Binding-site contacts:
Ligand atom C8 contacts residue ASN253 of chain 1.I at 3.7 Å.
Ligand atom C8 contacts residue PHE38 of chain 1.I at 3.6 Å (hydrophobic).
Ligand atom O4 contacts residue ASP50 of chain 1.J at 2.8 Å (salt-bridge).
Ligand atom O6 contacts residue ASP43 of chain 1.I at 2.5 Å (salt-bridge).
Ligand atom C7 contacts residue GLN251 of chain 1.I at 3.7 Å.
Ligand atom C8 contacts residue GLN251 of chain 1.I at 3.6 Å.
Ligand atom O5 contacts residue ASP50 of chain 1.J at 3.5 Å (salt-bridge).
Ligand atom N2 contacts residue GLN251 of chain 1.I at 2.9 Å (h-bond).
Ligand atom O6 contacts residue GLN32 of chain 1.I at 3.0 Å (h-bond).
Ligand atom O6 contacts residue ASP43 of chain 1.I at 2.9 Å (salt-bridge).
Ligand atom C1 contacts residue ASN44 of chain 1.I at 3.5 Å.
Ligand atom C5 contacts residue ASN44 of chain 1.I at 3.7 Å.
Ligand atom C8 contacts residue PHE51 of chain 1.J at 3.6 Å (hydrophobic).
Ligand atom O4 contacts residue ASN44 of chain 1.I at 3.5 Å (h-bond).
Ligand atom O5 contacts residue ASN44 of chain 1.I at 2.9 Å (h-bond).
Ligand atom O3 contacts residue GLN251 of chain 1.I at 3.2 Å (h-bond).
Ligand atom O7 contacts residue GLN251 of chain 1.I at 3.1 Å (h-bond).
Ligand atom C6 contacts residue ASP43 of chain 1.I at 3.5 Å.
Ligand atom C4 contacts residue GLN251 of chain 1.I at 3.6 Å.
Ligand atom O7 contacts residue LYS255 of chain 1.I at 3.5 Å.
Ligand atom C2 contacts residue ASN44 of chain 1.I at 3.7 Å.
Ligand atom C8 contacts residue PHE249 of chain 1.I at 3.6 Å (hydrophobic).
Ligand atom C4 contacts residue ASP43 of chain 1.I at 3.6 Å.
Ligand atom C7 contacts residue ASN253 of chain 1.I at 3.7 Å.
Ligand atom C6 contacts residue GLN32 of chain 1.I at 3.4 Å.
Ligand atom O3 contacts residue ASN44 of chain 1.I at 3.2 Å (h-bond).
Ligand atom O2 contacts residue LYS255 of chain 1.I at 3.3 Å.
Ligand atom C2 contacts residue GLN251 of chain 1.I at 3.8 Å.
Ligand atom O7 contacts residue ASP50 of chain 1.J at 3.5 Å.
Ligand atom O5 contacts residue ASP43 of chain 1.I at 3.7 Å.
Ligand atom O7 contacts residue ASN253 of chain 1.I at 2.8 Å (h-bond).
Ligand atom O4 contacts residue GLN251 of chain 1.I at 2.5 Å (h-bond).
Ligand atom C2 contacts residue ASP50 of chain 1.J at 3.4 Å.
Ligand atom O7 contacts residue PHE51 of chain 1.J at 2.9 Å (h-bond).
Ligand atom O4 contacts residue ASP43 of chain 1.I at 2.8 Å (salt-bridge).
Ligand atom O4 contacts residue ASP49 of chain 1.J at 3.7 Å.
Ligand atom C6 contacts residue ASP43 of chain 1.I at 3.2 Å.
Ligand atom O4 contacts residue ASN44 of chain 1.I at 3.0 Å (h-bond).
Ligand atom O3 contacts residue ASP49 of chain 1.J at 2.8 Å (salt-bridge).
Ligand atom C1 contacts residue ASP50 of chain 1.J at 3.8 Å.

Sequence of chain 1.J:
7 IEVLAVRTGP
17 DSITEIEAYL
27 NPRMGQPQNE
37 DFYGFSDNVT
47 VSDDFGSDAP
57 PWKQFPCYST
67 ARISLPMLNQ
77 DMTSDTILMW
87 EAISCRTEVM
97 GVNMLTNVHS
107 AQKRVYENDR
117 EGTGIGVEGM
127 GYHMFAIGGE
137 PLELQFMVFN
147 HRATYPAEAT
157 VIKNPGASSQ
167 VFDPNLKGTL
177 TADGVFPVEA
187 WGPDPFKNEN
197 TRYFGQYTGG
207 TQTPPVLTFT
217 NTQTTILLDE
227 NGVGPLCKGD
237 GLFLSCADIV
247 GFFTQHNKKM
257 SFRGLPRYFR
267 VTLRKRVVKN

The protein below binds the small molecule below.
Small molecule (SMILES): CC(=O)N[C@H]1[C@@H](O[C@H]2[C@@H](O)[C@@H](CO)O[C@@H](O[C@H]3[C@@H](O)[C@@H](CO)O[C@H](O[C@@H]4[C@H](O)[C@@H](O)[C@H](O)O[C@@H]4CO)[C@@H]3O)[C@@H]2NC(C)=O)O[C@H](CO)[C@H](O)[C@@H]1O

Sequence of chain 1.I:
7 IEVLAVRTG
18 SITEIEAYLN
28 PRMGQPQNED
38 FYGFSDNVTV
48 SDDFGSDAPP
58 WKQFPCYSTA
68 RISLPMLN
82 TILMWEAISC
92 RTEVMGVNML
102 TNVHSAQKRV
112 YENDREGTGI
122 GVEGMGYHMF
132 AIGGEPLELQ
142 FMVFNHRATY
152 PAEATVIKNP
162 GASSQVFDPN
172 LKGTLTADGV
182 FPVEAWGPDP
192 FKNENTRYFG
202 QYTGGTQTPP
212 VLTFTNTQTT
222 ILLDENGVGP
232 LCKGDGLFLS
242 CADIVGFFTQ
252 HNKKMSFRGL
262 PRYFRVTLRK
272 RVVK